Binding-site contacts:
Ligand atom CCA contacts residue ASP25 of chain 1.B at 3.5 Å.
Ligand atom NBK contacts residue GLY27 of chain 1.B at 3.0 Å (h-bond).
Ligand atom CAP contacts residue PRO81 of chain 1.A at 3.6 Å (hydrophobic).
Ligand atom CBT contacts residue PRO81 of chain 1.A at 3.6 Å (hydrophobic).
Ligand atom OAG contacts residue ASP29 of chain 1.B at 3.0 Å (salt-bridge).
Ligand atom CAN contacts residue PHE53 of chain 1.B at 3.4 Å (hydrophobic).
Ligand atom O contacts residue ASP29 of chain 1.A at 2.9 Å (salt-bridge).
Ligand atom O contacts residue ALA28 of chain 1.A at 3.5 Å.
Ligand atom NBI contacts residue GLY48 of chain 1.B at 2.9 Å (h-bond).
Ligand atom OBL contacts residue GLY48 of chain 1.B at 3.6 Å.
Ligand atom OAJ contacts residue GLY49 of chain 1.A at 3.5 Å.
Ligand atom CAX contacts residue GLY49 of chain 1.B at 3.4 Å.
Ligand atom C contacts residue GLY48 of chain 1.A at 3.6 Å.
Ligand atom CAS contacts residue LEU23 of chain 1.B at 3.4 Å (hydrophobic).
Ligand atom CBC contacts residue GLY27 of chain 1.B at 3.6 Å.
Ligand atom NBH contacts residue GLY48 of chain 1.A at 2.8 Å (h-bond).
Ligand atom CAU contacts residue GLY27 of chain 1.A at 3.2 Å.
Ligand atom CAW contacts residue THR82 of chain 1.A at 3.7 Å.
Ligand atom CA contacts residue GLY48 of chain 1.A at 3.5 Å.
Ligand atom NBG contacts residue PHE53 of chain 1.B at 3.3 Å.
Ligand atom CAU contacts residue LEU23 of chain 1.B at 3.4 Å (hydrophobic).
Ligand atom OAG contacts residue ALA28 of chain 1.B at 3.6 Å.
Ligand atom OAI contacts residue GLY49 of chain 1.B at 3.1 Å.
Ligand atom CAA contacts residue ASP29 of chain 1.B at 3.2 Å.
Ligand atom CBA contacts residue ASP25 of chain 1.A at 3.0 Å.
Ligand atom OAK contacts residue ALA28 of chain 1.A at 3.6 Å (h-bond).
Ligand atom CBF contacts residue ASP25 of chain 1.B at 3.5 Å.
Ligand atom OAG contacts residue GLY27 of chain 1.B at 3.6 Å.
Ligand atom CBC contacts residue ASP25 of chain 1.A at 2.6 Å.
Ligand atom O contacts residue GLY27 of chain 1.A at 3.6 Å.
Ligand atom CAD contacts residue GLY48 of chain 1.B at 3.3 Å.
Ligand atom CBU contacts residue GLY48 of chain 1.B at 3.5 Å.
Ligand atom CAP contacts residue GLY49 of chain 1.B at 3.5 Å.
Ligand atom CAP contacts residue GLY48 of chain 1.B at 3.5 Å.
Ligand atom CAX contacts residue GLY48 of chain 1.B at 3.6 Å.
Ligand atom OAK contacts residue GLY27 of chain 1.A at 3.1 Å (h-bond).
Ligand atom OAK contacts residue ASP25 of chain 1.B at 2.7 Å (salt-bridge).
Ligand atom CAS contacts residue GLY27 of chain 1.A at 3.5 Å.
Ligand atom NBY contacts residue GLY27 of chain 1.B at 3.5 Å (h-bond).
Ligand atom CAA contacts residue ARG8 of chain 1.A at 3.4 Å.

Sequence of chain 1.B:
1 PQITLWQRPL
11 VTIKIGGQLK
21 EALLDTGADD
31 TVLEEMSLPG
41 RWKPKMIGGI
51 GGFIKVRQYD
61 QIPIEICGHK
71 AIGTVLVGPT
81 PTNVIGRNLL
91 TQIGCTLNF

Sequence of chain 1.A:
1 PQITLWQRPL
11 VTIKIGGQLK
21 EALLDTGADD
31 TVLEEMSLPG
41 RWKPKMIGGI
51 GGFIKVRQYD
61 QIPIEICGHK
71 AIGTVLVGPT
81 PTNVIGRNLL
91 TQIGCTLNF

This small molecule binds to this protein.
Small molecule (SMILES): COC(=O)N[C@H](C(=O)NN(CCC[C@@]1(O)Cc2ccc(cc2)C/C=C\CNC(=O)[C@H](C(C)C)NC1=O)Cc1ccc(-c2cccnc2)cc1)C(C)(C)C